Sequence of chain 1.E:
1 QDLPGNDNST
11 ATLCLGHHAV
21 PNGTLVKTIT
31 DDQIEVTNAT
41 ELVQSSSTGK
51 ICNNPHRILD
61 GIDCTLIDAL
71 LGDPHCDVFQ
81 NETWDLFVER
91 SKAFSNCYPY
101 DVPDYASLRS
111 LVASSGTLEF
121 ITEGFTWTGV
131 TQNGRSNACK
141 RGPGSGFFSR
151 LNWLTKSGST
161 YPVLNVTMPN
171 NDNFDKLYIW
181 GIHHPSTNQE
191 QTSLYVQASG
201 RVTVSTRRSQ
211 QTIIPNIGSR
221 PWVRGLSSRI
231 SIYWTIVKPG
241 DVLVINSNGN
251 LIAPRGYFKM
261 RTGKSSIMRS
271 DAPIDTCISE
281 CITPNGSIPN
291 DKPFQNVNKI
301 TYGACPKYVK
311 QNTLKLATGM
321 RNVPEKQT

The protein below binds the small molecule below.
Small molecule (SMILES): CC(=O)N[C@H]1[C@H](O[C@H]2[C@H](O)[C@@H](NC(C)=O)CO[C@@H]2CO)O[C@H](CO)[C@@H](O[C@@H]2O[C@H](CO)[C@@H](O)[C@H](O)[C@@H]2O)[C@@H]1O

Sequence of chain 1.A:
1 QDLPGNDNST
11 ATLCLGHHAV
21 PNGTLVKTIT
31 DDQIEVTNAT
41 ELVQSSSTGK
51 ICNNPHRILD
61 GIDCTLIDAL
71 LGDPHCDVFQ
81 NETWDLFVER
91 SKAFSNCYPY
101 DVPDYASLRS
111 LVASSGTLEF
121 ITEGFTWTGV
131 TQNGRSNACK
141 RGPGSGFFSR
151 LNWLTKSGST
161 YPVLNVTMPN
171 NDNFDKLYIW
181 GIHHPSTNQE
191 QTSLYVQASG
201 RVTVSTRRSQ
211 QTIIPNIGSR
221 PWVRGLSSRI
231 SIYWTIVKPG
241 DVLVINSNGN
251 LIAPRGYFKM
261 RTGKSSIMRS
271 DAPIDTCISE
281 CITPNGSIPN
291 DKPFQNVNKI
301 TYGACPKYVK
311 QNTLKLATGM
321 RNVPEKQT

Binding-site contacts:
Ligand atom O3 contacts residue TRP222 of chain 1.E at 3.8 Å.
Ligand atom C6 contacts residue THR167 of chain 1.A at 3.5 Å.
Ligand atom N2 contacts residue SER219 of chain 1.E at 3.4 Å (h-bond).
Ligand atom C4 contacts residue TRP222 of chain 1.E at 4.0 Å (hydrophobic).
Ligand atom C3 contacts residue TRP222 of chain 1.E at 4.3 Å (hydrophobic).
Ligand atom C6 contacts residue TRP222 of chain 1.E at 4.1 Å (hydrophobic).
Ligand atom C8 contacts residue VAL244 of chain 1.A at 4.5 Å (hydrophobic).
Ligand atom O7 contacts residue PRO221 of chain 1.E at 3.3 Å.
Ligand atom C1 contacts residue TRP222 of chain 1.E at 3.8 Å (hydrophobic).
Ligand atom C2 contacts residue SER219 of chain 1.E at 4.3 Å.
Ligand atom C2 contacts residue TRP222 of chain 1.E at 3.8 Å (hydrophobic).
Ligand atom O5 contacts residue ASN165 of chain 1.A at 2.3 Å (h-bond).
Ligand atom N2 contacts residue TRP222 of chain 1.E at 4.3 Å.
Ligand atom O5 contacts residue TRP222 of chain 1.E at 4.4 Å.
Ligand atom O6 contacts residue THR167 of chain 1.A at 3.5 Å.
Ligand atom C5 contacts residue ASN165 of chain 1.A at 3.6 Å.
Ligand atom C7 contacts residue PRO221 of chain 1.E at 4.3 Å (hydrophobic).
Ligand atom C3 contacts residue TRP222 of chain 1.E at 4.4 Å (hydrophobic).
Ligand atom C6 contacts residue VAL244 of chain 1.A at 4.4 Å (hydrophobic).
Ligand atom O7 contacts residue ARG220 of chain 1.E at 4.2 Å.
Ligand atom C6 contacts residue TRP222 of chain 1.E at 4.3 Å (hydrophobic).
Ligand atom C3 contacts residue ASN165 of chain 1.A at 3.8 Å.
Ligand atom C7 contacts residue ASN165 of chain 1.A at 3.3 Å.
Ligand atom O5 contacts residue TRP222 of chain 1.E at 3.8 Å.
Ligand atom N2 contacts residue ASN165 of chain 1.A at 3.0 Å (h-bond).
Ligand atom C2 contacts residue ASN165 of chain 1.A at 2.5 Å.
Ligand atom C8 contacts residue VAL242 of chain 1.A at 3.7 Å (hydrophobic).
Ligand atom O7 contacts residue ASN165 of chain 1.A at 3.1 Å (h-bond).
Ligand atom C1 contacts residue ASN165 of chain 1.A at 1.4 Å.
Ligand atom C8 contacts residue PRO221 of chain 1.E at 4.4 Å (hydrophobic).
Ligand atom C7 contacts residue TRP222 of chain 1.E at 3.9 Å (hydrophobic).
Ligand atom O6 contacts residue TRP222 of chain 1.E at 3.0 Å.
Ligand atom C4 contacts residue ASN165 of chain 1.A at 4.2 Å.
Ligand atom C8 contacts residue SER219 of chain 1.E at 3.7 Å.
Ligand atom C7 contacts residue SER219 of chain 1.E at 3.8 Å.
Ligand atom C8 contacts residue THR167 of chain 1.A at 4.0 Å.
Ligand atom O7 contacts residue TRP222 of chain 1.E at 2.8 Å (h-bond).
Ligand atom C5 contacts residue TRP222 of chain 1.E at 3.4 Å (hydrophobic).
Ligand atom C1 contacts residue SER219 of chain 1.E at 4.0 Å.